Sequence of chain 1.G:
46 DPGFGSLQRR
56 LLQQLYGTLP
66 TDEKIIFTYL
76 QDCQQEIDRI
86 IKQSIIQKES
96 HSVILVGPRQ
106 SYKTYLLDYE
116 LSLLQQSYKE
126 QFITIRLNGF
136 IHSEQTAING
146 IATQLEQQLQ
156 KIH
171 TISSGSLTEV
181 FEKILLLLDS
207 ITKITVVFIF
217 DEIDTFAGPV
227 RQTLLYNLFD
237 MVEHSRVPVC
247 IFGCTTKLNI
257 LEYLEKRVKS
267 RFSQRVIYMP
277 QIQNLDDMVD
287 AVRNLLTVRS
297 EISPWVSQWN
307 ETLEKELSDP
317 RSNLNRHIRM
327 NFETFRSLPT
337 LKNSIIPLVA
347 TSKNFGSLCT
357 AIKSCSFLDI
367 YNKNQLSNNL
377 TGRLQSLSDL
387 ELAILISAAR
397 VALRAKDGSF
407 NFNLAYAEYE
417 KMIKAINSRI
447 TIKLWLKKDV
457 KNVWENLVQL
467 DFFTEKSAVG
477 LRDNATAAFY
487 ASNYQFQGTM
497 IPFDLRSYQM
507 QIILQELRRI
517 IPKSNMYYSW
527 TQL

Binding-site contacts:
Ligand atom O2A contacts residue VAL483 of chain 1.C at 2.9 Å (h-bond).
Ligand atom O2A contacts residue GLY482 of chain 1.C at 3.2 Å.
Ligand atom O1A contacts residue LEU487 of chain 1.C at 3.0 Å (h-bond).
Ligand atom C1' contacts residue ARG639 of chain 1.C at 3.4 Å.
Ligand atom O1B contacts residue GLY482 of chain 1.C at 2.8 Å (h-bond).
Ligand atom N6 contacts residue TYR627 of chain 1.C at 2.8 Å (h-bond).
Ligand atom O2' contacts residue SER432 of chain 1.C at 2.3 Å (h-bond).
Ligand atom O1B contacts residue GLY484 of chain 1.C at 3.0 Å (h-bond).
Ligand atom PB contacts residue ARG704 of chain 1.C at 3.3 Å.
Ligand atom O2A contacts residue GLY484 of chain 1.C at 2.5 Å (h-bond).
Ligand atom O3A contacts residue THR486 of chain 1.C at 3.0 Å (h-bond).
Ligand atom O2G contacts residue ARG267 of chain 1.G at 2.4 Å (salt-bridge).
Ligand atom O3B contacts residue PRO481 of chain 1.C at 3.3 Å.
Ligand atom O1A contacts residue THR486 of chain 1.C at 3.3 Å.
Ligand atom O2B contacts residue THR486 of chain 1.C at 2.3 Å (h-bond).
Ligand atom S1G contacts residue LYS485 of chain 1.C at 3.1 Å (salt-bridge).
Ligand atom O2B contacts residue LYS485 of chain 1.C at 3.1 Å (salt-bridge).
Ligand atom O3B contacts residue GLY482 of chain 1.C at 2.8 Å (h-bond).
Ligand atom O3B contacts residue ARG704 of chain 1.C at 2.5 Å (salt-bridge).
Ligand atom O3G contacts residue ARG704 of chain 1.C at 3.0 Å (salt-bridge).
Ligand atom PB contacts residue LYS485 of chain 1.C at 3.4 Å.
Ligand atom O1B contacts residue VAL483 of chain 1.C at 2.6 Å (h-bond).
Ligand atom C8 contacts residue ALA703 of chain 1.C at 3.4 Å (hydrophobic).
Ligand atom N7 contacts residue TYR627 of chain 1.C at 3.0 Å (h-bond).
Ligand atom O2G contacts residue PRO481 of chain 1.C at 3.3 Å.
Ligand atom O3A contacts residue ARG704 of chain 1.C at 2.4 Å (salt-bridge).
Ligand atom PG contacts residue ARG704 of chain 1.C at 3.4 Å.
Ligand atom O3G contacts residue ARG267 of chain 1.G at 3.4 Å (salt-bridge).
Ligand atom O2G contacts residue ARG704 of chain 1.C at 3.2 Å (salt-bridge).
Ligand atom O1B contacts residue LYS485 of chain 1.C at 3.0 Å (salt-bridge).
Ligand atom N3 contacts residue ARG639 of chain 1.C at 3.0 Å (salt-bridge).
Ligand atom PB contacts residue GLY482 of chain 1.C at 3.3 Å.
Ligand atom C5' contacts residue ARG704 of chain 1.C at 3.5 Å.
Ligand atom PB contacts residue THR486 of chain 1.C at 3.2 Å.
Ligand atom O3G contacts residue THR486 of chain 1.C at 2.3 Å (h-bond).
Ligand atom PA contacts residue ARG704 of chain 1.C at 3.3 Å.
Ligand atom S1G contacts residue GLU567 of chain 1.C at 3.3 Å (salt-bridge).
Ligand atom O1A contacts residue GLY484 of chain 1.C at 3.2 Å.
Ligand atom O5' contacts residue ARG704 of chain 1.C at 2.9 Å (salt-bridge).
Ligand atom N6 contacts residue LEU449 of chain 1.C at 3.4 Å.

The protein below binds the small molecule below.
Small molecule (SMILES): Nc1ncnc2c1ncn2[C@@H]1O[C@H](COP(=O)(O)OP(=O)(O)OP(O)(O)=S)[C@@H](O)[C@H]1O

Sequence of chain 1.C:
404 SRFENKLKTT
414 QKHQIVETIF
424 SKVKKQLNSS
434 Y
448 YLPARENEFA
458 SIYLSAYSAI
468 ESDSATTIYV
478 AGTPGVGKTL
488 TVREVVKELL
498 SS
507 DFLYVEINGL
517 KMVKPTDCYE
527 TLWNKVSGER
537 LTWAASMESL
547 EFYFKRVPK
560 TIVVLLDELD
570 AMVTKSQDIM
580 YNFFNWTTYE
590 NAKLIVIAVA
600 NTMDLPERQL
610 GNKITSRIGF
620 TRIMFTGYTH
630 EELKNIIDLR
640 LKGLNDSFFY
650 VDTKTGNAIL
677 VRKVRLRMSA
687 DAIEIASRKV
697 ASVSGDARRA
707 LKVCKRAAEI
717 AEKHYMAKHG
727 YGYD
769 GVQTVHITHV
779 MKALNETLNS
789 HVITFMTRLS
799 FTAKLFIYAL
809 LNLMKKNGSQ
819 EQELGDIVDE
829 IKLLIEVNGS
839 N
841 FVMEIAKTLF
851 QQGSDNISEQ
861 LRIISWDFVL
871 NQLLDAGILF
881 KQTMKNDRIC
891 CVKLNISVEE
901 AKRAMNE